The small molecule below binds the protein below.
Small molecule (SMILES): CC(C)c1onc(-c2c(Cl)cccc2Cl)c1COc1ccc(-c2ccc3nc(C(=O)O)ccc3c2)cc1

Sequence of chain 1.A:
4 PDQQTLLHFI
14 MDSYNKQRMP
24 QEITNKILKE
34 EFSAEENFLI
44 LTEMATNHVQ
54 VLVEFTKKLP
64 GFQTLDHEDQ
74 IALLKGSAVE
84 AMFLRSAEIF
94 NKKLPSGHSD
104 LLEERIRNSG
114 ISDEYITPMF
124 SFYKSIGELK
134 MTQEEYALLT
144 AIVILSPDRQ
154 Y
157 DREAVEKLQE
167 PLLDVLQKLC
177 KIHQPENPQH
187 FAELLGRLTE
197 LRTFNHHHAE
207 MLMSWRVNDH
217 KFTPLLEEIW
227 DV

Binding-site contacts:
Ligand atom C3 contacts residue THR45 of chain 1.A at 3.5 Å.
Ligand atom C2 contacts residue LEU44 of chain 1.A at 3.8 Å (hydrophobic).
Ligand atom O29 contacts residue ARG88 of chain 1.A at 2.9 Å (salt-bridge).
Ligand atom N6 contacts residue HIS204 of chain 1.A at 3.0 Å (h-bond).
Ligand atom C23 contacts residue THR27 of chain 1.A at 3.3 Å.
Ligand atom C20 contacts residue ILE92 of chain 1.A at 3.5 Å (hydrophobic).
Ligand atom CL37 contacts residue MET85 of chain 1.A at 3.6 Å.
Ligand atom C20 contacts residue MET22 of chain 1.A at 3.7 Å (hydrophobic).
Ligand atom O28 contacts residue LEU97 of chain 1.A at 3.4 Å.
Ligand atom C27 contacts residue LEU97 of chain 1.A at 3.5 Å (hydrophobic).
Ligand atom C23 contacts residue SER99 of chain 1.A at 3.6 Å.
Ligand atom C34 contacts residue SER89 of chain 1.A at 3.8 Å.
Ligand atom C26 contacts residue ILE92 of chain 1.A at 3.6 Å (hydrophobic).
Ligand atom C35 contacts residue PHE86 of chain 1.A at 3.4 Å (hydrophobic).
Ligand atom O5 contacts residue TRP211 of chain 1.A at 3.2 Å.
Ligand atom C27 contacts residue ARG88 of chain 1.A at 3.6 Å.
Ligand atom C33 contacts residue TYR126 of chain 1.A at 3.5 Å (hydrophobic).
Ligand atom C25 contacts residue ILE92 of chain 1.A at 3.3 Å (hydrophobic).
Ligand atom CL37 contacts residue HIS204 of chain 1.A at 3.5 Å.
Ligand atom C22 contacts residue MET22 of chain 1.A at 3.7 Å (hydrophobic).
Ligand atom N21 contacts residue MET22 of chain 1.A at 3.3 Å.
Ligand atom C9 contacts residue LEU44 of chain 1.A at 3.5 Å (hydrophobic).
Ligand atom C1 contacts residue THR45 of chain 1.A at 3.8 Å.
Ligand atom C18 contacts residue HIS51 of chain 1.A at 3.7 Å.
Ligand atom CL32 contacts residue ILE114 of chain 1.A at 3.8 Å.
Ligand atom C24 contacts residue THR27 of chain 1.A at 3.8 Å.
Ligand atom C34 contacts residue PHE86 of chain 1.A at 3.6 Å (hydrophobic).
Ligand atom C19 contacts residue HIS51 of chain 1.A at 3.8 Å.
Ligand atom C3 contacts residue PHE41 of chain 1.A at 3.5 Å (hydrophobic).
Ligand atom N6 contacts residue TRP211 of chain 1.A at 3.6 Å.
Ligand atom C1 contacts residue TRP226 of chain 1.A at 3.7 Å (hydrophobic).
Ligand atom O28 contacts residue SER99 of chain 1.A at 2.8 Å (h-bond).
Ligand atom C33 contacts residue MET122 of chain 1.A at 3.9 Å (hydrophobic).
Ligand atom C2 contacts residue THR45 of chain 1.A at 3.7 Å.
Ligand atom C24 contacts residue ILE92 of chain 1.A at 3.6 Å (hydrophobic).
Ligand atom C34 contacts residue TYR126 of chain 1.A at 3.4 Å (hydrophobic).
Ligand atom O5 contacts residue HIS204 of chain 1.A at 3.6 Å.
Ligand atom C3 contacts residue TRP211 of chain 1.A at 3.8 Å (hydrophobic).
Ligand atom C19 contacts residue ARG88 of chain 1.A at 3.6 Å.
Ligand atom C12 contacts residue ALA48 of chain 1.A at 3.7 Å (hydrophobic).